The protein below binds the small molecule below.
Small molecule (SMILES): CC(C)c1cc(C(=O)N2CC[C@H](NC(=O)C3CC3)C2)n[nH]1

Binding-site contacts:
Ligand atom C03 contacts residue MN1 of chain 1.C at 2.9 Å.
Ligand atom C06 contacts residue TYR214 of chain 1.A at 3.3 Å (hydrophobic).
Ligand atom C21 contacts residue GOL1 of chain 1.F at 3.8 Å.
Ligand atom C04 contacts residue TYR214 of chain 1.A at 3.0 Å (hydrophobic).
Ligand atom N09 contacts residue GLU227 of chain 1.A at 2.9 Å (salt-bridge).
Ligand atom O01 contacts residue MN1 of chain 1.C at 2.2 Å.
Ligand atom C02 contacts residue GOL1 of chain 1.F at 3.8 Å.
Ligand atom N11 contacts residue ASN235 of chain 1.A at 3.6 Å.
Ligand atom N15 contacts residue TYR214 of chain 1.A at 3.3 Å.
Ligand atom O20 contacts residue ASN317 of chain 1.A at 3.7 Å.
Ligand atom C18 contacts residue TYR151 of chain 1.A at 3.5 Å (hydrophobic).
Ligand atom C19 contacts residue ASN317 of chain 1.A at 3.7 Å.
Ligand atom C04 contacts residue GOL1 of chain 1.F at 3.6 Å.
Ligand atom O01 contacts residue HIS225 of chain 1.A at 3.2 Å (h-bond).
Ligand atom C16 contacts residue GOL1 of chain 1.F at 3.6 Å.
Ligand atom O20 contacts residue LYS243 of chain 1.A at 2.6 Å (salt-bridge).
Ligand atom C07 contacts residue ALA325 of chain 1.A at 3.6 Å (hydrophobic).
Ligand atom O01 contacts residue HIS313 of chain 1.A at 3.2 Å (h-bond).
Ligand atom C12 contacts residue PHE222 of chain 1.A at 3.4 Å (hydrophobic).
Ligand atom C02 contacts residue MN1 of chain 1.C at 2.9 Å.
Ligand atom N10 contacts residue GLU227 of chain 1.A at 3.2 Å (salt-bridge).
Ligand atom N10 contacts residue HIS225 of chain 1.A at 3.7 Å.
Ligand atom N10 contacts residue GOL1 of chain 1.F at 3.7 Å.
Ligand atom C21 contacts residue ASN235 of chain 1.A at 3.8 Å.
Ligand atom C19 contacts residue SER221 of chain 1.A at 3.5 Å.
Ligand atom C13 contacts residue LYS243 of chain 1.A at 3.6 Å.
Ligand atom C05 contacts residue TYR214 of chain 1.A at 3.4 Å (hydrophobic).
Ligand atom C13 contacts residue PHE222 of chain 1.A at 3.7 Å (hydrophobic).
Ligand atom N09 contacts residue ASN327 of chain 1.A at 3.7 Å.
Ligand atom C14 contacts residue TYR214 of chain 1.A at 3.7 Å (hydrophobic).
Ligand atom N10 contacts residue MN1 of chain 1.C at 2.2 Å.
Ligand atom N15 contacts residue GOL1 of chain 1.F at 2.9 Å (h-bond).
Ligand atom N09 contacts residue MN1 of chain 1.C at 3.4 Å.
Ligand atom C16 contacts residue TYR214 of chain 1.A at 3.7 Å (hydrophobic).
Ligand atom C19 contacts residue PHE222 of chain 1.A at 3.6 Å (hydrophobic).
Ligand atom C03 contacts residue GOL1 of chain 1.F at 3.6 Å.
Ligand atom C21 contacts residue TYR214 of chain 1.A at 3.6 Å (hydrophobic).
Ligand atom C17 contacts residue GOL1 of chain 1.F at 3.5 Å.
Ligand atom C07 contacts residue VAL326 of chain 1.A at 3.6 Å (hydrophobic).
Ligand atom C12 contacts residue TRP245 of chain 1.A at 3.5 Å (hydrophobic).

Sequence of chain 1.A:
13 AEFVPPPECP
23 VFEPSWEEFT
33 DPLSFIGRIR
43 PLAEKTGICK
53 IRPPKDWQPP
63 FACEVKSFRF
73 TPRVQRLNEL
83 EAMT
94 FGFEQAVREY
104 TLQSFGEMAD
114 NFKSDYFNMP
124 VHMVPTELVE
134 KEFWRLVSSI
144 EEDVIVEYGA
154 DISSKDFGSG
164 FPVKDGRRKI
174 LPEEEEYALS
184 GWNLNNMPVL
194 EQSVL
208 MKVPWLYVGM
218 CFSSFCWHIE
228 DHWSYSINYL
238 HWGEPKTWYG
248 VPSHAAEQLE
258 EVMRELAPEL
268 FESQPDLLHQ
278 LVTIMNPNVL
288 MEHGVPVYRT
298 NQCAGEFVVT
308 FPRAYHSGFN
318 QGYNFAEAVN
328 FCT